Binding-site contacts:
Ligand atom N4 contacts residue GLU26 of chain 2.E at 3.1 Å.
Ligand atom C4 contacts residue LEU48 of chain 2.D at 3.7 Å (hydrophobic).
Ligand atom C12 contacts residue TYR62 of chain 2.E at 3.1 Å (hydrophobic).
Ligand atom C13 contacts residue TYR62 of chain 2.E at 3.8 Å (hydrophobic).
Ligand atom C4 contacts residue THR79 of chain 2.D at 3.8 Å.
Ligand atom C16 contacts residue GLU26 of chain 2.E at 3.9 Å.
Ligand atom C7 contacts residue TRP90 of chain 2.E at 3.9 Å (hydrophobic).
Ligand atom C8 contacts residue TRP90 of chain 2.E at 3.3 Å (hydrophobic).
Ligand atom C6 contacts residue TYR62 of chain 2.E at 3.9 Å (hydrophobic).
Ligand atom C22 contacts residue HIS60 of chain 2.E at 3.8 Å.
Ligand atom C19 contacts residue GLU26 of chain 2.E at 3.4 Å.
Ligand atom CL1 contacts residue PHE49 of chain 2.D at 3.9 Å.
Ligand atom N2 contacts residue TYR62 of chain 2.E at 2.8 Å (h-bond).
Ligand atom C3 contacts residue THR79 of chain 2.D at 3.5 Å.
Ligand atom C19 contacts residue SER52 of chain 2.D at 3.4 Å.
Ligand atom C9 contacts residue TYR62 of chain 2.E at 3.5 Å (hydrophobic).
Ligand atom C20 contacts residue SER52 of chain 2.D at 3.3 Å.
Ligand atom C3 contacts residue ILE44 of chain 2.D at 3.7 Å (hydrophobic).
Ligand atom C17 contacts residue LEU48 of chain 2.D at 3.8 Å (hydrophobic).
Ligand atom C7 contacts residue TYR62 of chain 2.E at 3.8 Å (hydrophobic).
Ligand atom C5 contacts residue LEU48 of chain 2.D at 3.8 Å (hydrophobic).
Ligand atom C15 contacts residue GLU26 of chain 2.E at 3.7 Å.
Ligand atom N1 contacts residue VAL92 of chain 2.E at 3.1 Å.
Ligand atom C11 contacts residue TYR62 of chain 2.E at 3.1 Å (hydrophobic).
Ligand atom C1 contacts residue TYR62 of chain 2.E at 3.5 Å (hydrophobic).
Ligand atom C23 contacts residue HIS60 of chain 2.E at 3.1 Å.
Ligand atom C5 contacts residue TYR82 of chain 2.D at 3.6 Å (hydrophobic).
Ligand atom C20 contacts residue GLU26 of chain 2.E at 3.5 Å.
Ligand atom C22 contacts residue GLU26 of chain 2.E at 3.5 Å.
Ligand atom C3 contacts residue LEU48 of chain 2.D at 3.8 Å (hydrophobic).
Ligand atom C1 contacts residue ILE44 of chain 2.D at 3.9 Å (hydrophobic).
Ligand atom C8 contacts residue TYR62 of chain 2.E at 3.6 Å (hydrophobic).
Ligand atom C1 contacts residue VAL92 of chain 2.E at 3.4 Å (hydrophobic).
Ligand atom CL1 contacts residue ARG22 of chain 2.E at 3.8 Å.
Ligand atom N1 contacts residue TYR62 of chain 2.E at 3.2 Å.
Ligand atom C24 contacts residue TYR62 of chain 2.E at 3.4 Å (hydrophobic).
Ligand atom O1 contacts residue LEU48 of chain 2.D at 3.4 Å.
Ligand atom C10 contacts residue TYR62 of chain 2.E at 3.2 Å (hydrophobic).
Ligand atom C2 contacts residue LEU48 of chain 2.D at 3.7 Å (hydrophobic).
Ligand atom C9 contacts residue HIS60 of chain 2.E at 3.9 Å.

A small-molecule ligand and the protein it binds are described below.
Small molecule (SMILES): N#Cc1cccc(CN2CCC3=C(C2)C(=O)N(Cc2ccc(Cl)cc2)C2=NCCN23)c1

Sequence of chain 2.E:
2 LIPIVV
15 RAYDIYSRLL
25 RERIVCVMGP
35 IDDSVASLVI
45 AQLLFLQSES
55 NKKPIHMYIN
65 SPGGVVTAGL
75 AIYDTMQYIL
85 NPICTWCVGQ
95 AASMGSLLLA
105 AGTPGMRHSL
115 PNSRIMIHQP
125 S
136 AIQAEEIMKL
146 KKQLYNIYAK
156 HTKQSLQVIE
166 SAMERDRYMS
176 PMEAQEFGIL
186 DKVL

Sequence of chain 2.D:
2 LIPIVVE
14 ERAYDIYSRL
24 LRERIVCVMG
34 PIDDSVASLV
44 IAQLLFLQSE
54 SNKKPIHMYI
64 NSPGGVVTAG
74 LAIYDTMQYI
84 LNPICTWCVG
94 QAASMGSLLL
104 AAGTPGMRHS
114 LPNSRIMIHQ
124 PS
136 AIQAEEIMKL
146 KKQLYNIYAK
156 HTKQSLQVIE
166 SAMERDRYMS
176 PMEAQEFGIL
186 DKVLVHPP